The small molecule below binds the protein below.
Small molecule (SMILES): CNC(=O)[C@H]1[C@H](C(=O)N[C@@H](CCC(N)=O)C(=O)N[C@@H](CC(N)=O)C(N)=O)[C@H]1c1ccc(OP(=O)(O)O)cc1

Sequence of chain 1.B:
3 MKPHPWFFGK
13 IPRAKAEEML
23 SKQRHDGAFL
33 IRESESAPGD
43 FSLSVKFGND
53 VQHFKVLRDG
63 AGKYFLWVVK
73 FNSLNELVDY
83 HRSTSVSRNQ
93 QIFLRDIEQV

Binding-site contacts:
Ligand atom N contacts residue HIS55 of chain 1.B at 2.8 Å (h-bond).
Ligand atom CAT contacts residue LEU68 of chain 1.B at 3.6 Å (hydrophobic).
Ligand atom CAQ contacts residue HIS55 of chain 1.B at 3.7 Å.
Ligand atom OAI contacts residue ARG15 of chain 1.B at 2.7 Å (salt-bridge).
Ligand atom CB contacts residue HIS55 of chain 1.B at 3.6 Å.
Ligand atom CAO contacts residue PHE56 of chain 1.B at 3.7 Å (hydrophobic).
Ligand atom CBC contacts residue ARG15 of chain 1.B at 3.8 Å.
Ligand atom OAL contacts residue ARG15 of chain 1.B at 2.8 Å (salt-bridge).
Ligand atom OAF contacts residue LYS57 of chain 1.B at 2.9 Å (salt-bridge).
Ligand atom CAQ contacts residue LYS57 of chain 1.B at 3.6 Å.
Ligand atom PBL contacts residue SER36 of chain 1.B at 3.8 Å.
Ligand atom CBJ contacts residue HIS55 of chain 1.B at 3.3 Å.
Ligand atom CAZ contacts residue LEU68 of chain 1.B at 3.8 Å (hydrophobic).
Ligand atom CG contacts residue PHE56 of chain 1.B at 3.8 Å (hydrophobic).
Ligand atom CG contacts residue HIS55 of chain 1.B at 3.4 Å.
Ligand atom PBL contacts residue ARG34 of chain 1.B at 3.8 Å.
Ligand atom CAQ contacts residue PHE56 of chain 1.B at 3.7 Å (hydrophobic).
Ligand atom PBL contacts residue SER38 of chain 1.B at 3.5 Å.
Ligand atom OAL contacts residue ARG34 of chain 1.B at 2.8 Å (salt-bridge).
Ligand atom NAC contacts residue LYS57 of chain 1.B at 2.8 Å (salt-bridge).
Ligand atom CAT contacts residue TRP69 of chain 1.B at 3.6 Å (hydrophobic).
Ligand atom O contacts residue TRP69 of chain 1.B at 3.7 Å.
Ligand atom OAF contacts residue PHE56 of chain 1.B at 3.5 Å.
Ligand atom CBD contacts residue HIS55 of chain 1.B at 3.6 Å.
Ligand atom OAX contacts residue SER44 of chain 1.B at 2.8 Å (h-bond).
Ligand atom NAC contacts residue LEU68 of chain 1.B at 3.0 Å (h-bond).
Ligand atom OAM contacts residue SER36 of chain 1.B at 2.7 Å (h-bond).
Ligand atom CG contacts residue GLN54 of chain 1.B at 3.7 Å.
Ligand atom PBL contacts residue ARG15 of chain 1.B at 3.8 Å.
Ligand atom OAM contacts residue ARG34 of chain 1.B at 3.0 Å (salt-bridge).
Ligand atom CBH contacts residue TRP69 of chain 1.B at 3.6 Å (hydrophobic).
Ligand atom CAZ contacts residue LYS57 of chain 1.B at 3.6 Å.
Ligand atom CAA contacts residue ARG15 of chain 1.B at 3.6 Å.
Ligand atom CAN contacts residue ARG15 of chain 1.B at 3.8 Å.
Ligand atom PBL contacts residue SER44 of chain 1.B at 3.6 Å.
Ligand atom CBE contacts residue ARG15 of chain 1.B at 3.8 Å.
Ligand atom OAM contacts residue SER38 of chain 1.B at 3.6 Å.
Ligand atom OAM contacts residue SER44 of chain 1.B at 2.9 Å (h-bond).
Ligand atom OAK contacts residue SER38 of chain 1.B at 2.5 Å (h-bond).
Ligand atom CB contacts residue PHE56 of chain 1.B at 3.3 Å (hydrophobic).